Sequence of chain 1.A:
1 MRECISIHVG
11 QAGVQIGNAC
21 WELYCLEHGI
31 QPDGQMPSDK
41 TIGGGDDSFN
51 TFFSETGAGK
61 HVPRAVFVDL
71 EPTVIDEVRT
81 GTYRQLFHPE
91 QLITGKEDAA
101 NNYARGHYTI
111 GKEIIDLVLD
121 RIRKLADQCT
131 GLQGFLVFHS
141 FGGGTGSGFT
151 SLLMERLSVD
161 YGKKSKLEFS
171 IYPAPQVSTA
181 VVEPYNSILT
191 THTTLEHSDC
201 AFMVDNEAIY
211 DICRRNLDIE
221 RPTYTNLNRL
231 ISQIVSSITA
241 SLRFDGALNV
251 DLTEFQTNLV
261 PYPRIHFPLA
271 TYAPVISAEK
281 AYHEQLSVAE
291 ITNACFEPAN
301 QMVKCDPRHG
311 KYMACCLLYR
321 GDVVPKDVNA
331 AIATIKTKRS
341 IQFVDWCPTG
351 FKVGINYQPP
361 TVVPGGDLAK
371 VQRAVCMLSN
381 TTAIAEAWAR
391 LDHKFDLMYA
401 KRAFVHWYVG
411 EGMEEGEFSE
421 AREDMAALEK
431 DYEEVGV

Binding-site contacts:
Ligand atom C12 contacts residue ASN256 of chain 1.B at 3.8 Å.
Ligand atom C9 contacts residue ALA314 of chain 1.B at 3.9 Å (hydrophobic).
Ligand atom CL1 contacts residue LEU240 of chain 1.B at 3.4 Å.
Ligand atom C11 contacts residue ASN256 of chain 1.B at 3.4 Å.
Ligand atom C3 contacts residue ALA314 of chain 1.B at 3.8 Å (hydrophobic).
Ligand atom C11 contacts residue LYS350 of chain 1.B at 3.3 Å.
Ligand atom C16 contacts residue THR179 of chain 1.A at 3.9 Å.
Ligand atom O1 contacts residue LYS350 of chain 1.B at 3.0 Å.
Ligand atom C12 contacts residue VAL313 of chain 1.B at 3.5 Å (hydrophobic).
Ligand atom C15 contacts residue THR179 of chain 1.A at 2.8 Å.
Ligand atom C17 contacts residue LYS252 of chain 1.B at 3.9 Å.
Ligand atom C10 contacts residue ASN256 of chain 1.B at 3.9 Å.
Ligand atom CL1 contacts residue ALA248 of chain 1.B at 3.6 Å.
Ligand atom C1 contacts residue LEU253 of chain 1.B at 3.7 Å (hydrophobic).
Ligand atom C4 contacts residue ALA314 of chain 1.B at 3.5 Å (hydrophobic).
Ligand atom C14 contacts residue ASN256 of chain 1.B at 3.5 Å.
Ligand atom C13 contacts residue THR179 of chain 1.A at 3.6 Å.
Ligand atom C13 contacts residue LYS350 of chain 1.B at 3.4 Å.
Ligand atom C15 contacts residue ASN256 of chain 1.B at 3.5 Å.
Ligand atom C1 contacts residue ALA248 of chain 1.B at 3.5 Å (hydrophobic).
Ligand atom C3 contacts residue ALA352 of chain 1.B at 3.9 Å (hydrophobic).
Ligand atom N1 contacts residue CYS239 of chain 1.B at 3.4 Å.
Ligand atom C5 contacts residue ALA314 of chain 1.B at 3.8 Å (hydrophobic).
Ligand atom C12 contacts residue LYS350 of chain 1.B at 3.9 Å.
Ligand atom N2 contacts residue CYS239 of chain 1.B at 3.4 Å (h-bond).
Ligand atom C10 contacts residue MET257 of chain 1.B at 3.5 Å (hydrophobic).
Ligand atom C4 contacts residue LYS350 of chain 1.B at 3.6 Å.
Ligand atom C12 contacts residue ASN348 of chain 1.B at 3.4 Å.
Ligand atom C2 contacts residue CYS239 of chain 1.B at 3.7 Å (hydrophobic).
Ligand atom O1 contacts residue ASN256 of chain 1.B at 3.8 Å.
Ligand atom N4 contacts residue LEU253 of chain 1.B at 3.5 Å.
Ligand atom C16 contacts residue LEU246 of chain 1.B at 3.6 Å (hydrophobic).
Ligand atom C5 contacts residue LEU246 of chain 1.B at 3.8 Å (hydrophobic).
Ligand atom C12 contacts residue THR312 of chain 1.B at 3.8 Å.
Ligand atom N4 contacts residue ALA248 of chain 1.B at 3.4 Å.
Ligand atom C1 contacts residue CYS239 of chain 1.B at 3.9 Å (hydrophobic).
Ligand atom C3 contacts residue ALA315 of chain 1.B at 3.5 Å (hydrophobic).
Ligand atom C13 contacts residue ASN256 of chain 1.B at 3.2 Å.
Ligand atom C14 contacts residue THR179 of chain 1.A at 3.6 Å.
Ligand atom C7 contacts residue LEU253 of chain 1.B at 3.8 Å (hydrophobic).

Sequence of chain 1.B:
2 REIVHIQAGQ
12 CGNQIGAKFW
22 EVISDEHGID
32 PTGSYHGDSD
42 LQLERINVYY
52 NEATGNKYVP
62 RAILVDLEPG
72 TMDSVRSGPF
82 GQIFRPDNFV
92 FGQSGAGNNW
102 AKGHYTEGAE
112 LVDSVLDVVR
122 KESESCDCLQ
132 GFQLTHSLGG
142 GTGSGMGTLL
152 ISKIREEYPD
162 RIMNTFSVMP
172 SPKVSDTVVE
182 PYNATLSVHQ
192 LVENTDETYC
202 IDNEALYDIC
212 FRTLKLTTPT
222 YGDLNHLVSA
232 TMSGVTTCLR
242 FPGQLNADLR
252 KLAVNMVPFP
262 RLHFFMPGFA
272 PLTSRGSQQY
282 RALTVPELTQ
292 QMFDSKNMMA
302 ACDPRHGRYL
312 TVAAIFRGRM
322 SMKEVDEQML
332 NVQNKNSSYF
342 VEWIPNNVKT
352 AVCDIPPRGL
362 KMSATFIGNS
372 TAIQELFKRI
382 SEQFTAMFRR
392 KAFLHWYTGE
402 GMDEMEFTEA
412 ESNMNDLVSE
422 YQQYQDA

A small-molecule ligand and the protein it binds are described below.
Small molecule (SMILES): COc1ccc2c(c1)CCCN2c1nc(Cl)nc2ncccc12